Binding-site contacts:
Ligand atom C4 contacts residue PRO205 of chain 1.N at 4.2 Å (hydrophobic).
Ligand atom C2 contacts residue PRO416 of chain 1.N at 3.1 Å (hydrophobic).
Ligand atom N6 contacts residue SER417 of chain 1.N at 4.3 Å.
Ligand atom N7 contacts residue PRO205 of chain 1.N at 3.7 Å.
Ligand atom C6 contacts residue PRO205 of chain 1.N at 3.7 Å (hydrophobic).
Ligand atom N6 contacts residue PRO416 of chain 1.N at 4.3 Å.
Ligand atom N1 contacts residue PRO205 of chain 1.N at 4.4 Å.
Ligand atom OP1 contacts residue DC1 of chain 1.IC at 2.5 Å (h-bond).
Ligand atom N6 contacts residue PRO205 of chain 1.N at 3.9 Å.
Ligand atom N1 contacts residue GLY424 of chain 1.N at 4.1 Å.
Ligand atom C5 contacts residue PRO205 of chain 1.N at 3.6 Å (hydrophobic).
Ligand atom C8 contacts residue HIS415 of chain 1.N at 3.6 Å.
Ligand atom OP2 contacts residue DC1 of chain 1.IC at 2.5 Å (h-bond).
Ligand atom C8 contacts residue PRO205 of chain 1.N at 4.3 Å (hydrophobic).
Ligand atom C6 contacts residue PRO416 of chain 1.N at 3.7 Å (hydrophobic).
Ligand atom O5' contacts residue DC1 of chain 1.IC at 2.5 Å (h-bond).
Ligand atom N3 contacts residue PRO416 of chain 1.N at 3.5 Å.
Ligand atom C5 contacts residue PRO416 of chain 1.N at 4.2 Å (hydrophobic).
Ligand atom C1' contacts residue PRO416 of chain 1.N at 4.3 Å (hydrophobic).
Ligand atom N1 contacts residue PRO416 of chain 1.N at 3.1 Å (h-bond).
Ligand atom C2 contacts residue GLY424 of chain 1.N at 4.2 Å.
Ligand atom N1 contacts residue VAL204 of chain 1.N at 4.4 Å.
Ligand atom N7 contacts residue HIS415 of chain 1.N at 3.6 Å.
Ligand atom N9 contacts residue PRO416 of chain 1.N at 4.4 Å.
Ligand atom C4 contacts residue PRO416 of chain 1.N at 4.1 Å (hydrophobic).
Ligand atom C5' contacts residue DC1 of chain 1.IC at 3.1 Å.
Ligand atom P contacts residue DC1 of chain 1.IC at 1.6 Å.
Ligand atom C4' contacts residue DC1 of chain 1.IC at 4.5 Å.
Ligand atom C2' contacts residue HIS415 of chain 1.N at 4.3 Å.
Ligand atom N6 contacts residue ASN394 of chain 1.N at 4.0 Å.
Ligand atom N9 contacts residue HIS415 of chain 1.N at 4.3 Å.
Ligand atom C5 contacts residue HIS415 of chain 1.N at 4.4 Å.

Sequence of chain 1.N:
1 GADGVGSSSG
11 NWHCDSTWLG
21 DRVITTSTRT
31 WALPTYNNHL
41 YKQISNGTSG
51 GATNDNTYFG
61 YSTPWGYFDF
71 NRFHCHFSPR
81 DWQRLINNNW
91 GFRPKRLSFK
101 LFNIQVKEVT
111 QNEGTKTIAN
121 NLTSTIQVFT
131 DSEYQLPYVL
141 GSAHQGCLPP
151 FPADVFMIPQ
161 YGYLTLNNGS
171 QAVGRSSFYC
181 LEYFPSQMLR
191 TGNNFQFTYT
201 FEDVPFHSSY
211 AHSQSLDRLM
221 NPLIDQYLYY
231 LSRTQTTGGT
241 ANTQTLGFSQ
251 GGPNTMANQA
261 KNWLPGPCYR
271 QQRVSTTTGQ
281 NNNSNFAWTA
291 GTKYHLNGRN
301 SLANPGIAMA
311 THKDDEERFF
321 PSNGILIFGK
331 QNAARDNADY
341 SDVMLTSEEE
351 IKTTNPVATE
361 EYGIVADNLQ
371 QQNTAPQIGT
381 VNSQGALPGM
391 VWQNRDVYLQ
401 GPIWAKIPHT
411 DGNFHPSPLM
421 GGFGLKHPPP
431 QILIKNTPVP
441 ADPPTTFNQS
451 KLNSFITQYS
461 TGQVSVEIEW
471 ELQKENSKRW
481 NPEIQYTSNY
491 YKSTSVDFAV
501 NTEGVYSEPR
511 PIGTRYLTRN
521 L

A protein and the small-molecule ligand that binds it are described below.
Small molecule (SMILES): Nc1ncnc2c1ncn2[C@H]1C[C@H](O)[C@@H](COP(=O)(O)O)O1